Binding-site contacts:
Ligand atom C14 contacts residue ARG181 of chain 1.A at 3.5 Å.
Ligand atom N08 contacts residue ASN186 of chain 1.A at 2.8 Å (h-bond).
Ligand atom C17 contacts residue HIS216 of chain 1.A at 3.7 Å.
Ligand atom O20 contacts residue HIS155 of chain 1.A at 3.2 Å.
Ligand atom CL1 contacts residue ASN186 of chain 1.A at 3.6 Å.
Ligand atom C01 contacts residue ASP94 of chain 1.A at 3.9 Å.
Ligand atom C15 contacts residue TYR43 of chain 1.A at 3.7 Å (hydrophobic).
Ligand atom O19 contacts residue HIS216 of chain 1.A at 3.9 Å.
Ligand atom C11 contacts residue TYR43 of chain 1.A at 3.9 Å (hydrophobic).
Ligand atom O20 contacts residue HIS216 of chain 1.A at 3.0 Å (h-bond).
Ligand atom C14 contacts residue TYR43 of chain 1.A at 3.5 Å (hydrophobic).
Ligand atom C16 contacts residue TYR43 of chain 1.A at 3.9 Å (hydrophobic).
Ligand atom C02 contacts residue TRP63 of chain 1.A at 3.9 Å (hydrophobic).
Ligand atom C07 contacts residue ASN186 of chain 1.A at 3.3 Å.
Ligand atom N08 contacts residue ZN1 of chain 1.D at 3.4 Å.
Ligand atom C09 contacts residue ASN186 of chain 1.A at 3.5 Å.
Ligand atom O20 contacts residue ZN1 of chain 1.D at 2.2 Å.
Ligand atom N08 contacts residue HIS216 of chain 1.A at 3.8 Å.
Ligand atom C15 contacts residue ARG181 of chain 1.A at 3.3 Å.
Ligand atom C12 contacts residue TYR43 of chain 1.A at 3.6 Å (hydrophobic).
Ligand atom C12 contacts residue ARG181 of chain 1.A at 3.6 Å.
Ligand atom C09 contacts residue HIS216 of chain 1.A at 3.5 Å.
Ligand atom C09 contacts residue ZN1 of chain 1.D at 3.5 Å.
Ligand atom C05 contacts residue TYR43 of chain 1.A at 3.8 Å (hydrophobic).
Ligand atom C18 contacts residue HIS155 of chain 1.A at 3.8 Å.
Ligand atom C04 contacts residue PHE38 of chain 1.A at 3.9 Å (hydrophobic).
Ligand atom C18 contacts residue ZN1 of chain 1.D at 3.1 Å.
Ligand atom O19 contacts residue ARG181 of chain 1.A at 2.9 Å (salt-bridge).
Ligand atom C18 contacts residue HIS216 of chain 1.A at 3.3 Å.
Ligand atom C17 contacts residue ARG181 of chain 1.A at 3.6 Å.
Ligand atom O19 contacts residue GLY185 of chain 1.A at 3.6 Å.
Ligand atom C10 contacts residue ASN186 of chain 1.A at 3.8 Å.
Ligand atom C01 contacts residue ASN186 of chain 1.A at 3.5 Å.
Ligand atom O20 contacts residue CYS174 of chain 1.A at 3.5 Å.
Ligand atom C16 contacts residue ARG181 of chain 1.A at 3.4 Å.
Ligand atom CL1 contacts residue GLY185 of chain 1.A at 3.7 Å.
Ligand atom C03 contacts residue TRP63 of chain 1.A at 3.4 Å (hydrophobic).
Ligand atom C02 contacts residue ASN186 of chain 1.A at 3.7 Å.
Ligand atom C04 contacts residue TRP63 of chain 1.A at 3.6 Å (hydrophobic).
Ligand atom C11 contacts residue ARG181 of chain 1.A at 3.8 Å.

The protein below binds the small molecule below.
Small molecule (SMILES): Cc1cccc2c(-c3ccccc3Cl)c(C(=O)O)[nH]c12

Sequence of chain 1.A:
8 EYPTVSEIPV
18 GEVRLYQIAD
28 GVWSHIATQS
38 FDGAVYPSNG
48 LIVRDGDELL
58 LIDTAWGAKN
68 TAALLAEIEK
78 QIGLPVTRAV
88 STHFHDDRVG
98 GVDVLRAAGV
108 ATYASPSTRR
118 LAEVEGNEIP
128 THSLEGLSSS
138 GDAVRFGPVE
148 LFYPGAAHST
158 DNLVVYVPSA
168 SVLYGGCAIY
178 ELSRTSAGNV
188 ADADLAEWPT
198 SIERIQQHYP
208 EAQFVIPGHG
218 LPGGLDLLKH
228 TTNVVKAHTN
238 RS